Sequence of chain 2.G:
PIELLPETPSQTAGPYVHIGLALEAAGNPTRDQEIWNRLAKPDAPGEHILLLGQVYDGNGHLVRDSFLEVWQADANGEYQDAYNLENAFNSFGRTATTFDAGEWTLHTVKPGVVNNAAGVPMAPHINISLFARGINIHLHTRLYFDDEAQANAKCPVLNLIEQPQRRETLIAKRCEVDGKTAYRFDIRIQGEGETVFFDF

Binding-site contacts:
Ligand atom C3 contacts residue PRO15 of chain 2.G at 3.3 Å (hydrophobic).
Ligand atom O1 contacts residue ILE191 of chain 2.H at 3.7 Å.
Ligand atom C6 contacts residue ARG157 of chain 2.H at 3.9 Å.
Ligand atom N1 contacts residue FE1 of chain 2.V at 2.8 Å.
Ligand atom O4 contacts residue HIS160 of chain 2.H at 3.3 Å.
Ligand atom N1 contacts residue ARG157 of chain 2.H at 3.5 Å (salt-bridge).
Ligand atom C7 contacts residue ILE191 of chain 2.H at 4.0 Å (hydrophobic).
Ligand atom C3 contacts residue TRP149 of chain 2.H at 4.0 Å (hydrophobic).
Ligand atom O1 contacts residue ARG133 of chain 2.G at 3.9 Å.
Ligand atom C2 contacts residue PRO15 of chain 2.G at 3.6 Å (hydrophobic).
Ligand atom O1 contacts residue TYR24 of chain 2.H at 2.4 Å (h-bond).
Ligand atom C5 contacts residue TYR147 of chain 2.H at 3.7 Å (hydrophobic).
Ligand atom O3 contacts residue HIS162 of chain 2.H at 3.0 Å.
Ligand atom O1 contacts residue THR12 of chain 2.G at 4.0 Å.
Ligand atom C6 contacts residue FE1 of chain 2.V at 2.7 Å.
Ligand atom C2 contacts residue ILE191 of chain 2.H at 3.8 Å (hydrophobic).
Ligand atom C3 contacts residue ILE191 of chain 2.H at 4.0 Å (hydrophobic).
Ligand atom C4 contacts residue PRO15 of chain 2.G at 3.6 Å (hydrophobic).
Ligand atom C5 contacts residue FE1 of chain 2.V at 4.0 Å.
Ligand atom C7 contacts residue TRP149 of chain 2.H at 3.7 Å (hydrophobic).
Ligand atom O2 contacts residue TRP149 of chain 2.H at 3.3 Å.
Ligand atom C7 contacts residue TYR24 of chain 2.H at 3.5 Å (hydrophobic).
Ligand atom O4 contacts residue ARG157 of chain 2.H at 3.8 Å.
Ligand atom O4 contacts residue FE1 of chain 2.V at 2.0 Å.
Ligand atom C7 contacts residue PRO15 of chain 2.G at 3.6 Å (hydrophobic).
Ligand atom N1 contacts residue HIS162 of chain 2.H at 4.0 Å.
Ligand atom O3 contacts residue FE1 of chain 2.V at 2.3 Å.
Ligand atom C2 contacts residue GLY14 of chain 2.G at 3.9 Å.
Ligand atom O2 contacts residue PRO15 of chain 2.G at 4.1 Å.
Ligand atom O1 contacts residue PRO15 of chain 2.G at 4.0 Å.
Ligand atom C2 contacts residue ARG157 of chain 2.H at 4.1 Å.
Ligand atom O2 contacts residue TYR24 of chain 2.H at 4.0 Å.
Ligand atom O4 contacts residue TYR108 of chain 2.H at 3.3 Å (h-bond).
Ligand atom O2 contacts residue ARG133 of chain 2.G at 3.9 Å.
Ligand atom C2 contacts residue FE1 of chain 2.V at 4.1 Å.
Ligand atom O4 contacts residue TYR147 of chain 2.H at 3.9 Å.
Ligand atom O3 contacts residue ARG157 of chain 2.H at 2.8 Å (salt-bridge).
Ligand atom O3 contacts residue HIS160 of chain 2.H at 3.3 Å (h-bond).
Ligand atom O3 contacts residue GLN177 of chain 2.H at 3.9 Å.
Ligand atom C4 contacts residue TRP149 of chain 2.H at 3.8 Å (hydrophobic).

The small molecule below binds the protein below.
Small molecule (SMILES): O=C(O)c1ccc(O)[n+]([O-])c1

Sequence of chain 2.H:
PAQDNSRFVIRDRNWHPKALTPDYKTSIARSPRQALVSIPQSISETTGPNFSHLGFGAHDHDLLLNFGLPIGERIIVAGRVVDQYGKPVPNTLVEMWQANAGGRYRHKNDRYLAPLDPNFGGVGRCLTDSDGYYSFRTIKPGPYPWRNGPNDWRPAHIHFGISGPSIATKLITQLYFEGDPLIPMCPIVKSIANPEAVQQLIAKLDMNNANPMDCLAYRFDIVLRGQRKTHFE